Binding-site contacts:
Ligand atom O7 contacts residue LYS198 of chain 1.B at 3.0 Å (salt-bridge).
Ligand atom O7 contacts residue ASN143 of chain 1.B at 3.5 Å (h-bond).
Ligand atom C7 contacts residue TRP141 of chain 1.B at 4.3 Å (hydrophobic).
Ligand atom C8 contacts residue ASN200 of chain 1.B at 3.4 Å.
Ligand atom C8 contacts residue TRP141 of chain 1.B at 4.2 Å (hydrophobic).
Ligand atom C5 contacts residue ASN143 of chain 1.B at 3.6 Å.
Ligand atom C3 contacts residue PHE486 of chain 1.B at 3.7 Å (hydrophobic).
Ligand atom C8 contacts residue TYR218 of chain 1.B at 3.2 Å (hydrophobic).
Ligand atom C1 contacts residue TYR218 of chain 1.B at 4.5 Å (hydrophobic).
Ligand atom C6 contacts residue TYR218 of chain 1.B at 3.8 Å (hydrophobic).
Ligand atom C7 contacts residue LYS198 of chain 1.B at 4.0 Å.
Ligand atom N2 contacts residue ASN143 of chain 1.B at 2.9 Å (h-bond).
Ligand atom C7 contacts residue TYR218 of chain 1.B at 4.0 Å (hydrophobic).
Ligand atom C1 contacts residue ASN143 of chain 1.B at 1.4 Å.
Ligand atom C5 contacts residue TYR218 of chain 1.B at 3.7 Å (hydrophobic).
Ligand atom O7 contacts residue TRP141 of chain 1.B at 3.8 Å.
Ligand atom O7 contacts residue TYR218 of chain 1.B at 4.4 Å.
Ligand atom C7 contacts residue ASN143 of chain 1.B at 3.4 Å.
Ligand atom O7 contacts residue PHE486 of chain 1.B at 3.6 Å.
Ligand atom C8 contacts residue ILE220 of chain 1.B at 4.3 Å (hydrophobic).
Ligand atom O6 contacts residue GLU487 of chain 1.B at 4.4 Å.
Ligand atom C3 contacts residue ASN143 of chain 1.B at 3.8 Å.
Ligand atom O3 contacts residue PHE486 of chain 1.B at 3.7 Å.
Ligand atom C8 contacts residue PRO485 of chain 1.B at 4.1 Å (hydrophobic).
Ligand atom C4 contacts residue ASN143 of chain 1.B at 4.2 Å.
Ligand atom O6 contacts residue TYR218 of chain 1.B at 3.4 Å.
Ligand atom C8 contacts residue LYS198 of chain 1.B at 4.1 Å.
Ligand atom C2 contacts residue ASN143 of chain 1.B at 2.4 Å.
Ligand atom N2 contacts residue PHE486 of chain 1.B at 4.4 Å.
Ligand atom C8 contacts residue PRO482 of chain 1.B at 3.6 Å (hydrophobic).
Ligand atom C5 contacts residue PHE486 of chain 1.B at 4.4 Å (hydrophobic).
Ligand atom O5 contacts residue TYR218 of chain 1.B at 4.3 Å.
Ligand atom O4 contacts residue PHE486 of chain 1.B at 3.7 Å.
Ligand atom C4 contacts residue PHE486 of chain 1.B at 4.2 Å (hydrophobic).
Ligand atom O5 contacts residue ASN143 of chain 1.B at 2.3 Å (h-bond).
Ligand atom C7 contacts residue PHE486 of chain 1.B at 4.4 Å (hydrophobic).
Ligand atom C8 contacts residue GLU487 of chain 1.B at 4.2 Å.

Sequence of chain 1.B:
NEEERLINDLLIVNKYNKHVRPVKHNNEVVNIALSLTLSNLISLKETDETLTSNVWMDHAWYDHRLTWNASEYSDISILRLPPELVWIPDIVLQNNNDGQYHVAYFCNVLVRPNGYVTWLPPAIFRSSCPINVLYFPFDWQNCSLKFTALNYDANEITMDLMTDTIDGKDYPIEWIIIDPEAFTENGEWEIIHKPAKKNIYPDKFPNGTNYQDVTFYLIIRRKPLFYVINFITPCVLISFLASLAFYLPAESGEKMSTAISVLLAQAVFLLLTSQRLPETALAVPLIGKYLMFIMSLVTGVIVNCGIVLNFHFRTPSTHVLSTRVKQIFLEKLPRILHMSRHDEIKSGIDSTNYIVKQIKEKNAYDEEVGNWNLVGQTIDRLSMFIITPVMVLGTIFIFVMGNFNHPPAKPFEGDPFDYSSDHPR

The small molecule below binds the protein below.
Small molecule (SMILES): CC(=O)N[C@H]1[C@H](O[C@H]2[C@H](O)[C@@H](NC(C)=O)CO[C@@H]2CO)O[C@H](CO)[C@@H](O)[C@@H]1O